Sequence of chain 1.H:
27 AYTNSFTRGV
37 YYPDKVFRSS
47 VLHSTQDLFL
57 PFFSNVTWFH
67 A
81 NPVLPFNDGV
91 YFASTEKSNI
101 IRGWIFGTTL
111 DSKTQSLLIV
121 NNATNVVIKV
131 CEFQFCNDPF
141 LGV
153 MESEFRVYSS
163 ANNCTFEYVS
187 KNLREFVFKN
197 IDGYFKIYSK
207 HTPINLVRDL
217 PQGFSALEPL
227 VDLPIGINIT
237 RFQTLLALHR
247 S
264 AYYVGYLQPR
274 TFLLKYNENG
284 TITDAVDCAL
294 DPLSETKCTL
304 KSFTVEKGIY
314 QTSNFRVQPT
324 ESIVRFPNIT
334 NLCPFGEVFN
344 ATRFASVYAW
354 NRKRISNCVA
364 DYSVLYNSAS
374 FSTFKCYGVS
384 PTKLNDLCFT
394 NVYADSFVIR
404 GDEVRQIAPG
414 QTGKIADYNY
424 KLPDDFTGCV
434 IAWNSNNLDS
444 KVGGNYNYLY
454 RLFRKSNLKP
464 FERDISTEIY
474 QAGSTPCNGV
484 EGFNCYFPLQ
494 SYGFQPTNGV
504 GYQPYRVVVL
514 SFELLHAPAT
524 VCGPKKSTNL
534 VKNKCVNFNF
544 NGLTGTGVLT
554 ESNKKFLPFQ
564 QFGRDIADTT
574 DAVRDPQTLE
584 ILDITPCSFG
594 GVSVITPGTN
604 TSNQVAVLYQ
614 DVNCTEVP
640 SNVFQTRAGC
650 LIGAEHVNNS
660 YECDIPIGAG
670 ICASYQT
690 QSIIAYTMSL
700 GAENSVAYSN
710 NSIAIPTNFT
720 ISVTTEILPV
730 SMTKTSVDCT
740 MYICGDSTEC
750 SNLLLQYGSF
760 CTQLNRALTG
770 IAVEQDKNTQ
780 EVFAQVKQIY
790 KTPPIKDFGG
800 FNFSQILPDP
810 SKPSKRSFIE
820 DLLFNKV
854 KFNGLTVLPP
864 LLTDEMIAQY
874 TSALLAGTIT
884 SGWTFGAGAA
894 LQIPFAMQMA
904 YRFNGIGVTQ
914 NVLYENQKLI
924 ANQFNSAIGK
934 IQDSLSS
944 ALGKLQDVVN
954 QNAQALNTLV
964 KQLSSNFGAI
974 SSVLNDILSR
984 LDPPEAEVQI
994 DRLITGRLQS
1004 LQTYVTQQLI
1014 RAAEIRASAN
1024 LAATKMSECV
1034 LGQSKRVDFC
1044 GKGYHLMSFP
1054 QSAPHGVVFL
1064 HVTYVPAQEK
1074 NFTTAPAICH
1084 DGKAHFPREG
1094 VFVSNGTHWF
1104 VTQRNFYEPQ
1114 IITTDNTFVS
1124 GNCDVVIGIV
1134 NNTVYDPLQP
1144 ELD

A protein and the small-molecule ligand that binds it are described below.
Small molecule (SMILES): CC(=O)N[C@@H]1[C@@H](O)[C@H](O)[C@@H](CO)O[C@H]1O

Sequence of chain 1.J:
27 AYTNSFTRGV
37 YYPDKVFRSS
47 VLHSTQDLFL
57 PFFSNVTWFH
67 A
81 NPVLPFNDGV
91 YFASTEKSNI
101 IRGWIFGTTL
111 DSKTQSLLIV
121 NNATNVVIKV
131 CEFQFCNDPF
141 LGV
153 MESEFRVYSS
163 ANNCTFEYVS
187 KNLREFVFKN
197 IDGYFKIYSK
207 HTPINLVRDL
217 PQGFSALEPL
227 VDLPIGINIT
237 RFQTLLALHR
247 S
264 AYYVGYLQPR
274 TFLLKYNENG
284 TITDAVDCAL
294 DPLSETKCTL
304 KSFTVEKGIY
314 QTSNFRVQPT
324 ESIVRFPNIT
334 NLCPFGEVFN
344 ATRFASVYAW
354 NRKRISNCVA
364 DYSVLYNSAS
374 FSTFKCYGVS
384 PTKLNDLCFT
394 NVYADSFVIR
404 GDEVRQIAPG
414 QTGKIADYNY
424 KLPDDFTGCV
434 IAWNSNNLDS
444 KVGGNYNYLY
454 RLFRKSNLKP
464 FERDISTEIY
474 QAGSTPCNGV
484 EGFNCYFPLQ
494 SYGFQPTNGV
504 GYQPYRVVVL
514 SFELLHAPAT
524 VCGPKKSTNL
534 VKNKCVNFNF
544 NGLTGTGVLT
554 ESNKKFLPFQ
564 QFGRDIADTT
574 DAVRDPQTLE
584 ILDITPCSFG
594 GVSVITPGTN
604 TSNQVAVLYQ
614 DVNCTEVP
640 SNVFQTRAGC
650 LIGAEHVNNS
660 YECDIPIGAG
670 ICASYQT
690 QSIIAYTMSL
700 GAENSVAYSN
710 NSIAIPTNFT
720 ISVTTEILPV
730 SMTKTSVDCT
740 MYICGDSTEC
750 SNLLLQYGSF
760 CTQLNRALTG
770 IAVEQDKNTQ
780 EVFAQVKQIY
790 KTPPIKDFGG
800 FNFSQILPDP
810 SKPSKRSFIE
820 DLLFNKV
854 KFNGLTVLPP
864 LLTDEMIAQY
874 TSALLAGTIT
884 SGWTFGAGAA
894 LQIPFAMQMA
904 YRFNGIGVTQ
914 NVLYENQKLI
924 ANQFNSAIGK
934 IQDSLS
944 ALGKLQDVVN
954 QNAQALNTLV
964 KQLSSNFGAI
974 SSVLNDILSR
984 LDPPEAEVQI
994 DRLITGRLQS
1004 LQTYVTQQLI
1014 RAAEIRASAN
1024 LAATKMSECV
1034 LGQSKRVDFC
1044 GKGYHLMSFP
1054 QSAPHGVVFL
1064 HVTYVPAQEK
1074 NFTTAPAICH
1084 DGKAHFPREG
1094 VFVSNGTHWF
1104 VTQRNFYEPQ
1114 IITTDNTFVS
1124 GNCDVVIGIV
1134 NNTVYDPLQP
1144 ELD

Binding-site contacts:
Ligand atom C8 contacts residue GLY232 of chain 1.H at 4.0 Å.
Ligand atom N2 contacts residue ASN234 of chain 1.H at 3.0 Å (h-bond).
Ligand atom C1 contacts residue ASN234 of chain 1.H at 1.4 Å.
Ligand atom C5 contacts residue ASN234 of chain 1.H at 3.6 Å.
Ligand atom O3 contacts residue GLU465 of chain 1.J at 4.2 Å.
Ligand atom C3 contacts residue ASN234 of chain 1.H at 3.8 Å.
Ligand atom C7 contacts residue ASN234 of chain 1.H at 4.1 Å.
Ligand atom O5 contacts residue ASN234 of chain 1.H at 2.3 Å (h-bond).
Ligand atom O3 contacts residue ARG466 of chain 1.J at 3.5 Å (salt-bridge).
Ligand atom O4 contacts residue ARG466 of chain 1.J at 4.5 Å.
Ligand atom C8 contacts residue ASN234 of chain 1.H at 4.5 Å.
Ligand atom C4 contacts residue ASN234 of chain 1.H at 4.2 Å.
Ligand atom O4 contacts residue GLU465 of chain 1.J at 3.4 Å (salt-bridge).
Ligand atom C2 contacts residue ASN234 of chain 1.H at 2.5 Å.